The small molecule below binds the protein below.
Small molecule (SMILES): O=S(=O)(O)c1cc(S(=O)(=O)O)c2ccc3c(S(=O)(=O)O)cc(S(=O)(=O)O)c4ccc1c2c43

Binding-site contacts:
Ligand atom OAK contacts residue PRO187 of chain 1.A at 4.5 Å.
Ligand atom CAY contacts residue ARG194 of chain 1.A at 3.6 Å.
Ligand atom CAX contacts residue ARG194 of chain 1.A at 3.8 Å.
Ligand atom CBB contacts residue ARG194 of chain 1.A at 3.6 Å.
Ligand atom OAA contacts residue ARG194 of chain 1.A at 3.9 Å.
Ligand atom OAA contacts residue LYS224 of chain 1.A at 4.2 Å.
Ligand atom OAJ contacts residue ARG194 of chain 1.A at 3.9 Å.
Ligand atom CBA contacts residue ARG194 of chain 1.A at 3.4 Å.
Ligand atom CAS contacts residue ARG194 of chain 1.A at 3.8 Å.
Ligand atom SBC contacts residue ARG194 of chain 1.A at 4.5 Å.
Ligand atom CAO contacts residue ARG194 of chain 1.A at 3.4 Å.
Ligand atom CAZ contacts residue ARG194 of chain 1.A at 4.3 Å.
Ligand atom CAP contacts residue ARG194 of chain 1.A at 3.5 Å.
Ligand atom CAR contacts residue ARG194 of chain 1.A at 4.3 Å.
Ligand atom CAW contacts residue ARG194 of chain 1.A at 3.3 Å.
Ligand atom CAU contacts residue ARG194 of chain 1.A at 4.4 Å.
Ligand atom CAT contacts residue ARG194 of chain 1.A at 4.2 Å.
Ligand atom CAQ contacts residue ARG194 of chain 1.A at 4.1 Å.
Ligand atom CAM contacts residue ARG194 of chain 1.A at 4.0 Å.

Sequence of chain 1.A:
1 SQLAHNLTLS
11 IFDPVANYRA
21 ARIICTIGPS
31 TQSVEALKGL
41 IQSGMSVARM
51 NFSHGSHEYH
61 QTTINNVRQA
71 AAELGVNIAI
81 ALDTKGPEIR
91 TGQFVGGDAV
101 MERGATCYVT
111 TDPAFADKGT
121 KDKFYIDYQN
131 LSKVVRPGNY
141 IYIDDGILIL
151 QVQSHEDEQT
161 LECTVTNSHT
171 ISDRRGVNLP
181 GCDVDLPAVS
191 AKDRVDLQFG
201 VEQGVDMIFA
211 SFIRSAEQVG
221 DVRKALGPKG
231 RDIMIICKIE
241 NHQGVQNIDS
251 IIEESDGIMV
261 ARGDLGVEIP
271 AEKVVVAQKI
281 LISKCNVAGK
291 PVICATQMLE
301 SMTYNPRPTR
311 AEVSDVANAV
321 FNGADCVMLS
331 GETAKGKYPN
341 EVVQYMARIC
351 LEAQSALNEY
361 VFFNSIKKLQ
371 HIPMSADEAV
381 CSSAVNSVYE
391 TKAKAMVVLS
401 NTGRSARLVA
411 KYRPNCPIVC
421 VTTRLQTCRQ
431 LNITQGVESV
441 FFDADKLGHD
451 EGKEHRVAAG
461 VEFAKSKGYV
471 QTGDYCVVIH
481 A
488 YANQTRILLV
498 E